Binding-site contacts:
Ligand atom C5 contacts residue TRP163 of chain 1.A at 3.9 Å (hydrophobic).
Ligand atom O2 contacts residue MET127 of chain 1.A at 4.5 Å.
Ligand atom C5 contacts residue LEU176 of chain 1.A at 4.3 Å (hydrophobic).
Ligand atom O4 contacts residue SER236 of chain 1.A at 3.8 Å.
Ligand atom O4 contacts residue LEU176 of chain 1.A at 4.4 Å.
Ligand atom O3 contacts residue ARG245 of chain 1.A at 3.5 Å (salt-bridge).
Ligand atom O1 contacts residue FE21 of chain 1.B at 4.0 Å.
Ligand atom C5 contacts residue ARG245 of chain 1.A at 3.9 Å.
Ligand atom C5 contacts residue ILE129 of chain 1.A at 3.7 Å (hydrophobic).
Ligand atom C1 contacts residue MET127 of chain 1.A at 4.0 Å (hydrophobic).
Ligand atom O2 contacts residue FE21 of chain 1.B at 2.0 Å.
Ligand atom C1 contacts residue ASP147 of chain 1.A at 4.3 Å.
Ligand atom C5 contacts residue SER236 of chain 1.A at 3.3 Å.
Ligand atom C4 contacts residue LEU176 of chain 1.A at 4.2 Å (hydrophobic).
Ligand atom C2 contacts residue HIS145 of chain 1.A at 3.8 Å.
Ligand atom C3 contacts residue LYS90 of chain 1.A at 4.5 Å.
Ligand atom C1 contacts residue HIS145 of chain 1.A at 3.7 Å.
Ligand atom O4 contacts residue ILE129 of chain 1.A at 3.3 Å.
Ligand atom O2 contacts residue HIS145 of chain 1.A at 2.9 Å (h-bond).
Ligand atom C4 contacts residue ILE129 of chain 1.A at 3.6 Å (hydrophobic).
Ligand atom O3 contacts residue SER236 of chain 1.A at 2.7 Å (h-bond).
Ligand atom C1 contacts residue LYS90 of chain 1.A at 4.4 Å.
Ligand atom O4 contacts residue ARG245 of chain 1.A at 3.4 Å (salt-bridge).
Ligand atom C3 contacts residue FE21 of chain 1.B at 4.4 Å.
Ligand atom C4 contacts residue SER236 of chain 1.A at 4.1 Å.
Ligand atom O1 contacts residue MET127 of chain 1.A at 3.3 Å (h-bond).
Ligand atom C2 contacts residue FE21 of chain 1.B at 2.9 Å.
Ligand atom O1 contacts residue LYS90 of chain 1.A at 3.2 Å (salt-bridge).
Ligand atom O3 contacts residue ILE129 of chain 1.A at 3.8 Å.
Ligand atom C4 contacts residue TRP163 of chain 1.A at 3.6 Å (hydrophobic).
Ligand atom C1 contacts residue FE21 of chain 1.B at 2.8 Å.
Ligand atom O4 contacts residue TRP163 of chain 1.A at 3.1 Å.
Ligand atom O2 contacts residue HIS234 of chain 1.A at 4.2 Å.
Ligand atom O5 contacts residue HIS234 of chain 1.A at 3.5 Å (h-bond).
Ligand atom O2 contacts residue ASP147 of chain 1.A at 3.1 Å (salt-bridge).
Ligand atom O5 contacts residue HIS145 of chain 1.A at 3.2 Å.
Ligand atom C3 contacts residue ILE129 of chain 1.A at 4.4 Å (hydrophobic).
Ligand atom O5 contacts residue FE21 of chain 1.B at 2.3 Å.

The protein below binds the small molecule below.
Small molecule (SMILES): O=C(O)CCC(=O)C(=O)O

Sequence of chain 1.A:
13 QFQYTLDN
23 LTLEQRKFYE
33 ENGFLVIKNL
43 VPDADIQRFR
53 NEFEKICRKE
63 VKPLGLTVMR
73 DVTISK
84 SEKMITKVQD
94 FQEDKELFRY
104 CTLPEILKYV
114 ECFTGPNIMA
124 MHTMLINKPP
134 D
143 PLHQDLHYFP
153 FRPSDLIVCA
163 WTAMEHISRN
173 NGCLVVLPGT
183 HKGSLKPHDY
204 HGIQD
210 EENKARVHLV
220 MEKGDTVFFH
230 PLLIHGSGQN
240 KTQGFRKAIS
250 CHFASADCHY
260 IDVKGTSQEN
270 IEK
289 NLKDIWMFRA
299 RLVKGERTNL